This protein binds this small molecule.
Small molecule (SMILES): CC(=O)N[C@H]1[C@H](O[C@H]2[C@H](O)[C@@H](NC(C)=O)CO[C@@H]2CO)O[C@H](CO)[C@@H](O[C@@H]2O[C@H](CO[C@H]3O[C@H](CO)[C@@H](O)[C@H](O)[C@@H]3O)[C@@H](O)[C@H](O[C@H]3O[C@H](CO)[C@@H](O)[C@H](O)[C@@H]3O)[C@@H]2O)[C@@H]1O

Binding-site contacts:
Ligand atom O5 contacts residue ASN230 of chain 1.A at 2.4 Å (h-bond).
Ligand atom O7 contacts residue ASN344 of chain 1.A at 4.1 Å.
Ligand atom C8 contacts residue ASN344 of chain 1.A at 3.4 Å.
Ligand atom C2 contacts residue ASN230 of chain 1.A at 2.5 Å.
Ligand atom O7 contacts residue ASN230 of chain 1.A at 3.6 Å.
Ligand atom C1 contacts residue ASN230 of chain 1.A at 1.5 Å.
Ligand atom C5 contacts residue GLU179 of chain 1.A at 4.3 Å.
Ligand atom C2 contacts residue SER413 of chain 1.A at 4.3 Å.
Ligand atom C5 contacts residue VAL412 of chain 1.A at 3.6 Å (hydrophobic).
Ligand atom C1 contacts residue SER413 of chain 1.A at 4.0 Å.
Ligand atom O5 contacts residue NAG1 of chain 1.P at 3.3 Å.
Ligand atom N2 contacts residue ASN230 of chain 1.A at 3.0 Å (h-bond).
Ligand atom C1 contacts residue VAL412 of chain 1.A at 4.1 Å (hydrophobic).
Ligand atom O5 contacts residue VAL412 of chain 1.A at 4.3 Å.
Ligand atom C6 contacts residue NAG1 of chain 1.P at 3.9 Å.
Ligand atom C4 contacts residue VAL412 of chain 1.A at 4.1 Å (hydrophobic).
Ligand atom C3 contacts residue VAL412 of chain 1.A at 3.8 Å (hydrophobic).
Ligand atom C6 contacts residue GLU179 of chain 1.A at 4.0 Å.
Ligand atom O7 contacts residue VAL222 of chain 1.A at 4.4 Å.
Ligand atom O4 contacts residue VAL412 of chain 1.A at 4.0 Å.
Ligand atom O3 contacts residue CYS411 of chain 1.A at 4.0 Å.
Ligand atom C1 contacts residue NAG1 of chain 1.P at 3.8 Å.
Ligand atom C6 contacts residue GLY346 of chain 1.A at 4.4 Å.
Ligand atom C3 contacts residue ASN230 of chain 1.A at 3.9 Å.
Ligand atom C7 contacts residue ASN230 of chain 1.A at 3.5 Å.
Ligand atom C7 contacts residue ASN344 of chain 1.A at 4.2 Å.
Ligand atom C8 contacts residue VAL222 of chain 1.A at 4.2 Å (hydrophobic).
Ligand atom C4 contacts residue ASN230 of chain 1.A at 4.3 Å.
Ligand atom O7 contacts residue PRO180 of chain 1.A at 3.8 Å.
Ligand atom C5 contacts residue ASN230 of chain 1.A at 3.8 Å.
Ligand atom C5 contacts residue NAG1 of chain 1.P at 3.8 Å.
Ligand atom C8 contacts residue LEU229 of chain 1.A at 3.7 Å (hydrophobic).
Ligand atom N2 contacts residue SER413 of chain 1.A at 3.7 Å.
Ligand atom O6 contacts residue GLY346 of chain 1.A at 3.5 Å.

Sequence of chain 1.A:
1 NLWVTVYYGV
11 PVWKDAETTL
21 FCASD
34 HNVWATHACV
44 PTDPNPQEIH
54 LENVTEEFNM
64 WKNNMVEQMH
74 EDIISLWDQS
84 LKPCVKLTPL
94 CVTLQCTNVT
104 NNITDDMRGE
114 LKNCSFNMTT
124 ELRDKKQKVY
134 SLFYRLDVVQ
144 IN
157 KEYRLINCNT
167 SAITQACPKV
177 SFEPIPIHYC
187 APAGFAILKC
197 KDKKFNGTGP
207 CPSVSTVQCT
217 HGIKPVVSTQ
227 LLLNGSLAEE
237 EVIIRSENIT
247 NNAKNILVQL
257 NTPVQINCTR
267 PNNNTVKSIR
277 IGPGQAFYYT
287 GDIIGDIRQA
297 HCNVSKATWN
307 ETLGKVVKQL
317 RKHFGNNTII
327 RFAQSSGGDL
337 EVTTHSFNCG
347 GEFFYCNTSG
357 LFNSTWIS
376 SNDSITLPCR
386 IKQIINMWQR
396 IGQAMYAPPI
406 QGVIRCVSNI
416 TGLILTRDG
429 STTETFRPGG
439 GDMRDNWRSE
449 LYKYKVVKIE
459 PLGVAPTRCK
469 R